A small-molecule ligand and the protein it binds are described below.
Small molecule (SMILES): CC(=O)N[C@H]1[C@H](O[C@H]2[C@H](O)[C@@H](NC(C)=O)CO[C@@H]2CO)O[C@H](CO)[C@@H](O)[C@@H]1O

Binding-site contacts:
Ligand atom O7 contacts residue ASN154 of chain 22.G at 2.6 Å (h-bond).
Ligand atom C7 contacts residue THR156 of chain 22.G at 3.9 Å.
Ligand atom C2 contacts residue ASN154 of chain 22.G at 3.5 Å.
Ligand atom C6 contacts residue MET151 of chain 22.G at 4.5 Å (hydrophobic).
Ligand atom C1 contacts residue THR156 of chain 22.G at 3.6 Å.
Ligand atom O5 contacts residue ASN154 of chain 22.G at 4.0 Å.
Ligand atom C2 contacts residue THR156 of chain 22.G at 4.2 Å.
Ligand atom C8 contacts residue ASN154 of chain 22.G at 3.6 Å.
Ligand atom C8 contacts residue THR156 of chain 22.G at 4.0 Å.
Ligand atom C7 contacts residue ASN154 of chain 22.G at 3.3 Å.
Ligand atom N2 contacts residue THR156 of chain 22.G at 3.6 Å (h-bond).
Ligand atom O6 contacts residue MET151 of chain 22.G at 3.4 Å.
Ligand atom C1 contacts residue ASN154 of chain 22.G at 3.4 Å.
Ligand atom N2 contacts residue ASN154 of chain 22.G at 3.8 Å.

Sequence of chain 22.G:
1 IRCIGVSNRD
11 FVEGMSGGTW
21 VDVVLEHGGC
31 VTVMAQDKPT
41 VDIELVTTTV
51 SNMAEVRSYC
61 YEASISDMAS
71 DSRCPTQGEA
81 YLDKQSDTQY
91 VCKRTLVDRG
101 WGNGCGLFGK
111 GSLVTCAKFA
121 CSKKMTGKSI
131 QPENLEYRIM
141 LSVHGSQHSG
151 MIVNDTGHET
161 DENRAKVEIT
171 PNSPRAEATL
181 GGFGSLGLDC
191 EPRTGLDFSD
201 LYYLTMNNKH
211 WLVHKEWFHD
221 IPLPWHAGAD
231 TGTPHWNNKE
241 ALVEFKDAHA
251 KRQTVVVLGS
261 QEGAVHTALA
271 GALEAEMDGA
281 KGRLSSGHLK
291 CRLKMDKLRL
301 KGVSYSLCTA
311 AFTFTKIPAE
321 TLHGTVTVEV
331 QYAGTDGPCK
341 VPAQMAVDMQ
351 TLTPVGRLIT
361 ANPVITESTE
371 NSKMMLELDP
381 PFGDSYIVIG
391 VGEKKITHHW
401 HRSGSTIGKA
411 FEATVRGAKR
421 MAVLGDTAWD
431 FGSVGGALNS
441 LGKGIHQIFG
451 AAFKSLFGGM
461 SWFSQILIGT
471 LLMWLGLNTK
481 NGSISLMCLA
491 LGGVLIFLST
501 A